Sequence of chain 11.B:
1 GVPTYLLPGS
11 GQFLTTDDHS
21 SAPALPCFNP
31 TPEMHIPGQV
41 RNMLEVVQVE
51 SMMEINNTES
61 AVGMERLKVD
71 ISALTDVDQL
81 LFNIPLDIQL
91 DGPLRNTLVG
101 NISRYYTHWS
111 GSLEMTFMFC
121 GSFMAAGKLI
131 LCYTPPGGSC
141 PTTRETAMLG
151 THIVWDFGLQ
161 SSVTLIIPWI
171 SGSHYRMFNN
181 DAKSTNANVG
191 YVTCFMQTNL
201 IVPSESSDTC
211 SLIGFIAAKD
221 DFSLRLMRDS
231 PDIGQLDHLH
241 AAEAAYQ

This protein binds this small molecule.
Small molecule (SMILES): Cc1cc(CCCOc2c(C)cc(-c3noc(C(F)(F)F)n3)cc2C)on1

Sequence of chain 15.A:
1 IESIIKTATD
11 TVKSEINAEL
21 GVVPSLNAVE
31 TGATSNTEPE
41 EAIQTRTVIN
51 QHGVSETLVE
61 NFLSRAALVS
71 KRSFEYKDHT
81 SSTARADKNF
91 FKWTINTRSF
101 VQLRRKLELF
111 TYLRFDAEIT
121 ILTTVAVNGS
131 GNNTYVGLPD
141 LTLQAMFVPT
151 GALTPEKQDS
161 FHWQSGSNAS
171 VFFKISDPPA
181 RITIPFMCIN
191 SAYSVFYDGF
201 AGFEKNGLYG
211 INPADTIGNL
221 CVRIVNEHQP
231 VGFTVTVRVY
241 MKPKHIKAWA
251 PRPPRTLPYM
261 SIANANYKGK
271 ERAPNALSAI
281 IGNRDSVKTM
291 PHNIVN

Binding-site contacts:
Ligand atom C3B contacts residue ILE119 of chain 15.A at 3.5 Å (hydrophobic).
Ligand atom F1 contacts residue VAL171 of chain 15.A at 3.0 Å.
Ligand atom CM4 contacts residue ALA169 of chain 15.A at 3.5 Å (hydrophobic).
Ligand atom CM2 contacts residue ILE119 of chain 15.A at 3.5 Å (hydrophobic).
Ligand atom CM2 contacts residue TRP93 of chain 15.A at 3.9 Å (hydrophobic).
Ligand atom F3 contacts residue LEU14 of chain 11.B at 3.9 Å.
Ligand atom F1 contacts residue ALA145 of chain 15.A at 3.0 Å.
Ligand atom O1A contacts residue ALA145 of chain 15.A at 3.8 Å.
Ligand atom N1A contacts residue LEU220 of chain 15.A at 3.0 Å.
Ligand atom CM4 contacts residue ALA145 of chain 15.A at 3.5 Å (hydrophobic).
Ligand atom C4 contacts residue PHE115 of chain 15.A at 3.3 Å (hydrophobic).
Ligand atom CM6 contacts residue ILE217 of chain 15.A at 3.4 Å (hydrophobic).
Ligand atom N3A contacts residue ILE184 of chain 15.A at 3.9 Å.
Ligand atom C2B contacts residue ILE119 of chain 15.A at 3.5 Å (hydrophobic).
Ligand atom O1B contacts residue ILE95 of chain 15.A at 3.0 Å.
Ligand atom F1 contacts residue SER170 of chain 15.A at 3.7 Å.
Ligand atom F2 contacts residue SER170 of chain 15.A at 3.5 Å.
Ligand atom O1A contacts residue LEU220 of chain 15.A at 3.4 Å.
Ligand atom C1B contacts residue ILE95 of chain 15.A at 3.5 Å (hydrophobic).
Ligand atom CM6 contacts residue ILE184 of chain 15.A at 3.5 Å (hydrophobic).
Ligand atom F2 contacts residue ALA145 of chain 15.A at 3.0 Å.
Ligand atom CM6 contacts residue MET187 of chain 15.A at 3.8 Å (hydrophobic).
Ligand atom N3A contacts residue PHE147 of chain 15.A at 3.6 Å.
Ligand atom C6B contacts residue ILE95 of chain 15.A at 3.6 Å (hydrophobic).
Ligand atom O1 contacts residue ILE217 of chain 15.A at 3.2 Å.
Ligand atom F3 contacts residue ILE182 of chain 15.A at 3.2 Å.
Ligand atom C2A contacts residue ILE182 of chain 15.A at 3.6 Å (hydrophobic).
Ligand atom F3 contacts residue ALA169 of chain 15.A at 3.7 Å.
Ligand atom F2 contacts residue ALA169 of chain 15.A at 2.2 Å.
Ligand atom C2A contacts residue LEU220 of chain 15.A at 3.8 Å (hydrophobic).
Ligand atom N3A contacts residue ILE182 of chain 15.A at 3.0 Å.
Ligand atom C3A contacts residue ILE182 of chain 15.A at 3.2 Å (hydrophobic).
Ligand atom CM4 contacts residue ILE182 of chain 15.A at 3.6 Å (hydrophobic).
Ligand atom CM3 contacts residue THR97 of chain 15.A at 3.9 Å.
Ligand atom O1A contacts residue ILE182 of chain 15.A at 3.9 Å.
Ligand atom F3 contacts residue ALA24 of chain 15.B at 3.9 Å.
Ligand atom F2 contacts residue MET146 of chain 15.A at 3.7 Å.
Ligand atom C6B contacts residue ILE184 of chain 15.A at 3.7 Å (hydrophobic).
Ligand atom F2 contacts residue PHE147 of chain 15.A at 3.2 Å.
Ligand atom C5B contacts residue ILE184 of chain 15.A at 3.4 Å (hydrophobic).

Sequence of chain 15.B:
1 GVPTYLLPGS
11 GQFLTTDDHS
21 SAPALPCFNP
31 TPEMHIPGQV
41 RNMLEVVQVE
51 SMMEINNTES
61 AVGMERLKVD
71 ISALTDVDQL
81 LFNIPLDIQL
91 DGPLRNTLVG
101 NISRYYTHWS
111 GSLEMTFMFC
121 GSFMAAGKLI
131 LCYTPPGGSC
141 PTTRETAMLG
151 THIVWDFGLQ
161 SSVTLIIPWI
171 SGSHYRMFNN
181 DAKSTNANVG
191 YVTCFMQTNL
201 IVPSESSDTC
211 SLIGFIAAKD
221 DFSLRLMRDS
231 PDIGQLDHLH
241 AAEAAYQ